Sequence of chain 2.A:
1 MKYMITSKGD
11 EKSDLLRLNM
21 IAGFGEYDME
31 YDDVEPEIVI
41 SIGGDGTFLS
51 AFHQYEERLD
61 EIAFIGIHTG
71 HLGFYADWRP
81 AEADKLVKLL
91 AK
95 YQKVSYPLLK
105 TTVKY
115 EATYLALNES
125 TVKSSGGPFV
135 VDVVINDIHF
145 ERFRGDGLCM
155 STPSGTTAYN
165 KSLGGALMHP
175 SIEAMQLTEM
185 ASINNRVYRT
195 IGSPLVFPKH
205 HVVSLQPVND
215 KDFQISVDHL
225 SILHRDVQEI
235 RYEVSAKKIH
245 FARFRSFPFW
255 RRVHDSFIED

Sequence of chain 3.A:
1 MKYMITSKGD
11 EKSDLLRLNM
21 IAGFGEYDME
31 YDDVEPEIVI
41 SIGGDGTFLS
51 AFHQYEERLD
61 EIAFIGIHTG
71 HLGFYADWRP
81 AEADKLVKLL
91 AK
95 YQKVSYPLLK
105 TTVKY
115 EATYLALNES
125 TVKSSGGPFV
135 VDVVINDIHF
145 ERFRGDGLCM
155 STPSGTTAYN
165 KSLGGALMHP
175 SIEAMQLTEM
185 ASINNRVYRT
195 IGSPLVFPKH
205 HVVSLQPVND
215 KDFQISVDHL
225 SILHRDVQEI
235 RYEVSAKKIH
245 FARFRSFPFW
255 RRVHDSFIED

Binding-site contacts:
Ligand atom N3 contacts residue TYR163 of chain 3.A at 3.5 Å (h-bond).
Ligand atom CAP contacts residue LEU49 of chain 3.A at 3.7 Å (hydrophobic).
Ligand atom C2 contacts residue TYR163 of chain 3.A at 3.8 Å (hydrophobic).
Ligand atom OBG contacts residue TYR163 of chain 3.A at 3.3 Å (h-bond).
Ligand atom OBG contacts residue ALA162 of chain 3.A at 3.3 Å.
Ligand atom CAS contacts residue ASN122 of chain 3.A at 3.7 Å.
Ligand atom C5 contacts residue TYR163 of chain 3.A at 3.7 Å (hydrophobic).
Ligand atom NBA contacts residue ASN122 of chain 3.A at 2.9 Å (h-bond).
Ligand atom NBA contacts residue ALA162 of chain 3.A at 3.8 Å.
Ligand atom CAP contacts residue GLY46 of chain 3.A at 3.6 Å.
Ligand atom CAQ contacts residue LEU49 of chain 3.A at 3.7 Å (hydrophobic).
Ligand atom OBE contacts residue GLU123 of chain 3.A at 2.7 Å (salt-bridge).
Ligand atom C6 contacts residue TYR163 of chain 3.A at 3.6 Å (hydrophobic).
Ligand atom NBB contacts residue SER158 of chain 3.A at 3.1 Å (h-bond).
Ligand atom NAX contacts residue THR161 of chain 3.A at 2.6 Å (h-bond).
Ligand atom OBG contacts residue GLU123 of chain 3.A at 2.6 Å (salt-bridge).
Ligand atom CAY contacts residue ALA162 of chain 3.A at 3.5 Å (hydrophobic).
Ligand atom CAY contacts residue THR161 of chain 3.A at 3.5 Å.
Ligand atom N1 contacts residue SER166 of chain 3.A at 3.1 Å (h-bond).
Ligand atom CAW contacts residue THR161 of chain 3.A at 3.3 Å.
Ligand atom N6 contacts residue ALA185 of chain 2.A at 3.1 Å (h-bond).
Ligand atom N6 contacts residue TYR163 of chain 3.A at 3.6 Å.
Ligand atom CAU contacts residue ASP45 of chain 3.A at 3.8 Å.
Ligand atom NAX contacts residue PHE74 of chain 3.A at 3.5 Å.
Ligand atom OBE contacts residue ASN122 of chain 3.A at 3.3 Å (h-bond).
Ligand atom CBD contacts residue GLU123 of chain 3.A at 3.3 Å.
Ligand atom NBB contacts residue THR161 of chain 3.A at 3.6 Å (h-bond).
Ligand atom C2 contacts residue SER166 of chain 3.A at 3.1 Å.
Ligand atom N1 contacts residue ALA185 of chain 2.A at 3.8 Å.
Ligand atom CBF contacts residue GLU123 of chain 3.A at 3.4 Å.
Ligand atom N6 contacts residue ASP150 of chain 2.A at 2.9 Å (salt-bridge).
Ligand atom NBB contacts residue TYR75 of chain 3.A at 3.6 Å.
Ligand atom C2 contacts residue ILE187 of chain 2.A at 3.5 Å (hydrophobic).
Ligand atom NBB contacts residue ALA162 of chain 3.A at 3.8 Å.
Ligand atom N1 contacts residue ILE187 of chain 2.A at 3.4 Å.
Ligand atom NBB contacts residue ASN122 of chain 3.A at 3.1 Å (h-bond).
Ligand atom CAR contacts residue ASN122 of chain 3.A at 3.8 Å.
Ligand atom N7 contacts residue TYR163 of chain 3.A at 3.8 Å.
Ligand atom CAW contacts residue PHE74 of chain 3.A at 3.3 Å (hydrophobic).
Ligand atom CAZ contacts residue ALA162 of chain 3.A at 3.5 Å (hydrophobic).

A protein and the small-molecule ligand that binds it are described below.
Small molecule (SMILES): CN(CC#Cc1nc2c(N)ncnc2[nH]1)C[C@H]1O[C@@H](n2cnc3c(N)ncnc32)[C@H](O)[C@@H]1O